Binding-site contacts:
Ligand atom CAH contacts residue TRP198 of chain 1.D at 4.1 Å (hydrophobic).
Ligand atom CAG contacts residue GLU254 of chain 1.D at 3.9 Å.
Ligand atom OAP contacts residue TRP282 of chain 1.D at 4.0 Å.
Ligand atom CAF contacts residue ASP195 of chain 1.D at 4.2 Å.
Ligand atom CAN contacts residue TRP193 of chain 1.D at 4.0 Å (hydrophobic).
Ligand atom CAN contacts residue ASP195 of chain 1.D at 3.8 Å.
Ligand atom NAE contacts residue ASP195 of chain 1.D at 2.7 Å (salt-bridge).
Ligand atom CAF contacts residue GLU254 of chain 1.D at 3.7 Å.
Ligand atom OAP contacts residue GLU53 of chain 1.D at 2.6 Å (salt-bridge).
Ligand atom CAD contacts residue ASP195 of chain 1.D at 3.2 Å.
Ligand atom CAN contacts residue GLU254 of chain 1.D at 3.9 Å.
Ligand atom CAM contacts residue TRP54 of chain 1.D at 3.7 Å (hydrophobic).
Ligand atom CAM contacts residue TRP198 of chain 1.D at 3.8 Å (hydrophobic).
Ligand atom CAA contacts residue TRP282 of chain 1.D at 3.6 Å (hydrophobic).
Ligand atom CAI contacts residue GLU254 of chain 1.D at 4.2 Å.
Ligand atom NAE contacts residue GLU254 of chain 1.D at 3.1 Å (salt-bridge).
Ligand atom CAB contacts residue HIS101 of chain 1.D at 4.0 Å.
Ligand atom CAD contacts residue GLU254 of chain 1.D at 3.9 Å.
Ligand atom CAB contacts residue ASP195 of chain 1.D at 4.0 Å.
Ligand atom OAP contacts residue TRP54 of chain 1.D at 3.1 Å (h-bond).
Ligand atom OAO contacts residue ASP195 of chain 1.D at 3.3 Å (salt-bridge).
Ligand atom CAB contacts residue TRP282 of chain 1.D at 3.6 Å (hydrophobic).
Ligand atom CAA contacts residue GLU254 of chain 1.D at 3.1 Å.
Ligand atom CAB contacts residue GLU53 of chain 1.D at 4.1 Å.
Ligand atom NAE contacts residue ARG228 of chain 1.D at 4.1 Å.
Ligand atom OAO contacts residue HIS32 of chain 1.D at 2.8 Å (h-bond).
Ligand atom CAC contacts residue HIS101 of chain 1.D at 4.2 Å.
Ligand atom CAN contacts residue TRP282 of chain 1.D at 3.9 Å (hydrophobic).
Ligand atom OAO contacts residue TYR144 of chain 1.D at 3.5 Å (h-bond).
Ligand atom CAN contacts residue HIS32 of chain 1.D at 4.1 Å.
Ligand atom OAP contacts residue HIS101 of chain 1.D at 3.4 Å (h-bond).
Ligand atom CAC contacts residue TRP54 of chain 1.D at 4.1 Å (hydrophobic).
Ligand atom OAO contacts residue HIS101 of chain 1.D at 2.9 Å (h-bond).
Ligand atom CAF contacts residue TRP198 of chain 1.D at 3.9 Å (hydrophobic).
Ligand atom CAF contacts residue TRP54 of chain 1.D at 4.1 Å (hydrophobic).
Ligand atom CAB contacts residue HIS32 of chain 1.D at 3.6 Å.
Ligand atom CAC contacts residue GLU53 of chain 1.D at 3.5 Å.
Ligand atom CAG contacts residue TRP198 of chain 1.D at 3.8 Å (hydrophobic).
Ligand atom CAC contacts residue TRP282 of chain 1.D at 3.7 Å (hydrophobic).
Ligand atom CAA contacts residue ASP195 of chain 1.D at 3.7 Å.

Sequence of chain 1.D:
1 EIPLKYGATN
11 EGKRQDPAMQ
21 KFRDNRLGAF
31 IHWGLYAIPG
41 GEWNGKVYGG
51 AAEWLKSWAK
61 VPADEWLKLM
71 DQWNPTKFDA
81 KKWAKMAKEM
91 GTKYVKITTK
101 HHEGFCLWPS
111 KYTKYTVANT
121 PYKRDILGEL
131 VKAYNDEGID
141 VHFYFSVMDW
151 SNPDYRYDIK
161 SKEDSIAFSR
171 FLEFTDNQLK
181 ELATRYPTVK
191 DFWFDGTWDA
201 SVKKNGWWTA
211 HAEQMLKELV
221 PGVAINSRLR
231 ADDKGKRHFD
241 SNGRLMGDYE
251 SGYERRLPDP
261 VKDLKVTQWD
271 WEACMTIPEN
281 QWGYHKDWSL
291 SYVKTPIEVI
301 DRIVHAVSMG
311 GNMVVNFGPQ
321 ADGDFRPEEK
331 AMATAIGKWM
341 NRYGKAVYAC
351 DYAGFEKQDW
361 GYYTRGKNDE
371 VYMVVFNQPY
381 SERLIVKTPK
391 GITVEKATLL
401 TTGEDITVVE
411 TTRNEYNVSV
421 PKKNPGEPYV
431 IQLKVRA

The protein below binds the small molecule below.
Small molecule (SMILES): C[C@@H]1N[C@@H](C#Cc2ccccc2)[C@H](O)[C@@H]1O